Sequence of chain 1.A:
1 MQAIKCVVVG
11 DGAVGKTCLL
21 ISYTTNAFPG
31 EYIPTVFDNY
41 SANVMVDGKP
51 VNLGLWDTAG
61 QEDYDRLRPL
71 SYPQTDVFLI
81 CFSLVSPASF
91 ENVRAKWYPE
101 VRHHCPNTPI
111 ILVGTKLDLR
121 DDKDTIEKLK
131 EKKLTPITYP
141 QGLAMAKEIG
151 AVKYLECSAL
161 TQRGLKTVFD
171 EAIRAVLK

Binding-site contacts:
Ligand atom O1A contacts residue LYS16 of chain 1.A at 3.5 Å (salt-bridge).
Ligand atom O2' contacts residue PHE28 of chain 1.A at 3.3 Å.
Ligand atom N3B contacts residue ALA13 of chain 1.A at 3.5 Å (h-bond).
Ligand atom O6 contacts residue ALA159 of chain 1.A at 2.8 Å (h-bond).
Ligand atom O3G contacts residue TYR32 of chain 1.A at 3.6 Å (h-bond).
Ligand atom N2 contacts residue LEU119 of chain 1.A at 3.4 Å.
Ligand atom O2G contacts residue THR35 of chain 1.A at 3.0 Å (h-bond).
Ligand atom O1G contacts residue ASP11 of chain 1.A at 3.5 Å (salt-bridge).
Ligand atom N3B contacts residue TYR32 of chain 1.A at 3.5 Å.
Ligand atom O1G contacts residue GLY12 of chain 1.A at 3.4 Å.
Ligand atom O2A contacts residue TYR32 of chain 1.A at 3.3 Å.
Ligand atom O5' contacts residue CYS18 of chain 1.A at 3.3 Å (h-bond).
Ligand atom PG contacts residue MG1 of chain 1.C at 3.2 Å.
Ligand atom O1A contacts residue CYS18 of chain 1.A at 2.9 Å (h-bond).
Ligand atom O1G contacts residue ALA13 of chain 1.A at 3.4 Å (h-bond).
Ligand atom O1A contacts residue THR17 of chain 1.A at 3.1 Å (h-bond).
Ligand atom N3B contacts residue MG1 of chain 1.C at 3.2 Å.
Ligand atom C2' contacts residue CYS18 of chain 1.A at 3.5 Å (hydrophobic).
Ligand atom O2G contacts residue MG1 of chain 1.C at 2.2 Å.
Ligand atom O4' contacts residue LYS116 of chain 1.A at 3.3 Å (salt-bridge).
Ligand atom O2' contacts residue GLY30 of chain 1.A at 3.2 Å (h-bond).
Ligand atom PB contacts residue MG1 of chain 1.C at 3.4 Å.
Ligand atom O1B contacts residue LYS16 of chain 1.A at 2.8 Å (salt-bridge).
Ligand atom O1G contacts residue GLY60 of chain 1.A at 3.2 Å (h-bond).
Ligand atom O2G contacts residue THR58 of chain 1.A at 3.4 Å (h-bond).
Ligand atom O1B contacts residue VAL14 of chain 1.A at 3.3 Å (h-bond).
Ligand atom O3A contacts residue ALA13 of chain 1.A at 3.5 Å.
Ligand atom C5' contacts residue TYR32 of chain 1.A at 3.5 Å (hydrophobic).
Ligand atom O1G contacts residue LYS16 of chain 1.A at 3.0 Å (salt-bridge).
Ligand atom O3A contacts residue GLY15 of chain 1.A at 3.0 Å (h-bond).
Ligand atom C4 contacts residue PHE28 of chain 1.A at 3.6 Å (hydrophobic).
Ligand atom O2B contacts residue THR17 of chain 1.A at 2.7 Å (h-bond).
Ligand atom O1A contacts residue GLY15 of chain 1.A at 3.3 Å.
Ligand atom O2B contacts residue MG1 of chain 1.C at 2.4 Å.
Ligand atom N2 contacts residue ASP118 of chain 1.A at 3.0 Å (salt-bridge).
Ligand atom N9 contacts residue LYS116 of chain 1.A at 3.5 Å.
Ligand atom O1B contacts residue GLY15 of chain 1.A at 3.5 Å (h-bond).
Ligand atom O2B contacts residue LYS16 of chain 1.A at 3.5 Å (salt-bridge).
Ligand atom O3G contacts residue GLN61 of chain 1.A at 2.8 Å (h-bond).
Ligand atom N1 contacts residue ASP118 of chain 1.A at 3.0 Å (salt-bridge).

The protein below binds the small molecule below.
Small molecule (SMILES): Nc1nc2c(ncn2[C@@H]2O[C@H](CO[P](=O)(O)O[P](=O)(O)NP(=O)(O)O)[C@@H](O)[C@H]2O)c(=O)[nH]1